Sequence of chain 35.C:
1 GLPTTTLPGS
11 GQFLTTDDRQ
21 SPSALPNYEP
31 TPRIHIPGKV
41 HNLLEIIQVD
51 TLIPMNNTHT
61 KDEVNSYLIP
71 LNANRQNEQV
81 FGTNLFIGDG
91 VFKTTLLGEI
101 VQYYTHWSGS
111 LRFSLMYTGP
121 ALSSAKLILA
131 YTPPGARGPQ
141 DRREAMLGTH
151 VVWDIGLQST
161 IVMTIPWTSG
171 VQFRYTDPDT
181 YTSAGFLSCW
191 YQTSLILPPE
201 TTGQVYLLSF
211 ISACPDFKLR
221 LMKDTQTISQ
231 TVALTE

Sequence of chain 35.A:
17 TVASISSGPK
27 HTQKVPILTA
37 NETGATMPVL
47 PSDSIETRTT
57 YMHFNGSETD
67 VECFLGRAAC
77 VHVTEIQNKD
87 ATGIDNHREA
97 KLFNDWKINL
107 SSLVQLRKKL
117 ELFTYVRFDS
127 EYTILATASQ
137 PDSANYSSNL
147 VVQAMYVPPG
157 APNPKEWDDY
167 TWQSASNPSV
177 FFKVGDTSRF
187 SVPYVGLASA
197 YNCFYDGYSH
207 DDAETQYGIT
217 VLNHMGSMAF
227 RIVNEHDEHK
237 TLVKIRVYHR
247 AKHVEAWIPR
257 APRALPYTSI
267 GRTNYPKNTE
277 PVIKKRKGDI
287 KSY

This small molecule binds to this protein.
Small molecule (SMILES): Cc1cc(CCCCCOc2ccc(C3=NCCO3)cc2)on1

Binding-site contacts:
Ligand atom N2 contacts residue LEU106 of chain 35.A at 3.8 Å.
Ligand atom C31 contacts residue ASN219 of chain 35.A at 3.3 Å.
Ligand atom C2A contacts residue TYR152 of chain 35.A at 3.6 Å (hydrophobic).
Ligand atom C4C contacts residue VAL188 of chain 35.A at 3.7 Å (hydrophobic).
Ligand atom N3A contacts residue PHE186 of chain 35.A at 4.0 Å.
Ligand atom C2C contacts residue TYR197 of chain 35.A at 3.7 Å (hydrophobic).
Ligand atom N3A contacts residue ALA24 of chain 35.C at 3.8 Å.
Ligand atom C3 contacts residue ASN219 of chain 35.A at 4.0 Å.
Ligand atom N3A contacts residue TYR152 of chain 35.A at 3.5 Å.
Ligand atom C2A contacts residue PHE186 of chain 35.A at 3.3 Å (hydrophobic).
Ligand atom C3B contacts residue TYR152 of chain 35.A at 3.7 Å (hydrophobic).
Ligand atom C5A contacts residue PHE186 of chain 35.A at 3.5 Å (hydrophobic).
Ligand atom C1B contacts residue VAL188 of chain 35.A at 3.8 Å (hydrophobic).
Ligand atom C4B contacts residue PHE186 of chain 35.A at 3.6 Å (hydrophobic).
Ligand atom C5C contacts residue VAL191 of chain 35.A at 3.8 Å (hydrophobic).
Ligand atom N3A contacts residue PRO174 of chain 35.A at 3.7 Å.
Ligand atom C1C contacts residue TYR128 of chain 35.A at 3.7 Å (hydrophobic).
Ligand atom C5B contacts residue MET224 of chain 35.A at 3.8 Å (hydrophobic).
Ligand atom C1B contacts residue TYR128 of chain 35.A at 3.6 Å (hydrophobic).
Ligand atom C3B contacts residue VAL188 of chain 35.A at 3.8 Å (hydrophobic).
Ligand atom C1C contacts residue LEU106 of chain 35.A at 3.8 Å (hydrophobic).
Ligand atom C6B contacts residue TYR128 of chain 35.A at 3.3 Å (hydrophobic).
Ligand atom N2 contacts residue ASN219 of chain 35.A at 3.8 Å.
Ligand atom C4A contacts residue PRO174 of chain 35.A at 3.1 Å (hydrophobic).
Ligand atom O1 contacts residue MET221 of chain 35.A at 3.9 Å.
Ligand atom C5 contacts residue LEU106 of chain 35.A at 3.8 Å (hydrophobic).
Ligand atom C5B contacts residue PHE186 of chain 35.A at 3.9 Å (hydrophobic).
Ligand atom C1B contacts residue ILE104 of chain 35.A at 4.0 Å (hydrophobic).
Ligand atom O1B contacts residue ILE104 of chain 35.A at 3.9 Å.
Ligand atom O1B contacts residue TYR128 of chain 35.A at 3.4 Å (h-bond).
Ligand atom C4B contacts residue TYR152 of chain 35.A at 3.8 Å (hydrophobic).
Ligand atom C6B contacts residue ILE104 of chain 35.A at 3.6 Å (hydrophobic).
Ligand atom O1A contacts residue PHE186 of chain 35.A at 3.0 Å.
Ligand atom C4 contacts residue LEU106 of chain 35.A at 3.9 Å (hydrophobic).
Ligand atom C5A contacts residue VAL176 of chain 35.A at 3.6 Å (hydrophobic).
Ligand atom C3C contacts residue TYR128 of chain 35.A at 3.4 Å (hydrophobic).
Ligand atom C4 contacts residue TYR197 of chain 35.A at 3.8 Å (hydrophobic).
Ligand atom O1 contacts residue LEU106 of chain 35.A at 3.7 Å.
Ligand atom C2B contacts residue VAL188 of chain 35.A at 3.5 Å (hydrophobic).
Ligand atom C4C contacts residue VAL191 of chain 35.A at 3.0 Å (hydrophobic).